Sequence of chain 1.C:
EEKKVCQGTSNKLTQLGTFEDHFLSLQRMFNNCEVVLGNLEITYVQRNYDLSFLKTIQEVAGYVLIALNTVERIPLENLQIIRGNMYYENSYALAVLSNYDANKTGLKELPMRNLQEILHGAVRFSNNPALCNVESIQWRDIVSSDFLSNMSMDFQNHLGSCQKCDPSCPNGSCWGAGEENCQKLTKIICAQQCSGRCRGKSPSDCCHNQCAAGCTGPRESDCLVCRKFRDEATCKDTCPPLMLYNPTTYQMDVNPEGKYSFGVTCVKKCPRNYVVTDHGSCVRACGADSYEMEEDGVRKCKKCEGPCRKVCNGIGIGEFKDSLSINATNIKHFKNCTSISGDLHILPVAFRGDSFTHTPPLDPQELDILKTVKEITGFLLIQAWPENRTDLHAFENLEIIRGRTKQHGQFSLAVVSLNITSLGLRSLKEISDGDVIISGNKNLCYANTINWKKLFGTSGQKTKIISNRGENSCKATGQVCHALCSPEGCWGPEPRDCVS

The protein below binds the small molecule below.
Small molecule (SMILES): CC(=O)N[C@H]1[C@H](O[C@H]2[C@H](O)[C@@H](NC(C)=O)CO[C@@H]2CO)O[C@H](CO)[C@@H](O[C@@H]2O[C@H](CO)[C@@H](O)[C@H](O[C@H]3O[C@H](CO)[C@@H](O)[C@H](O)[C@@H]3O)[C@@H]2O)[C@@H]1O

Binding-site contacts:
Ligand atom N2 contacts residue ASN328 of chain 1.C at 2.8 Å (h-bond).
Ligand atom O5 contacts residue THR330 of chain 1.C at 2.6 Å (h-bond).
Ligand atom O4 contacts residue THR358 of chain 1.C at 2.9 Å (h-bond).
Ligand atom C5 contacts residue THR330 of chain 1.C at 3.0 Å.
Ligand atom O5 contacts residue ASP323 of chain 1.C at 3.7 Å.
Ligand atom O6 contacts residue ASP323 of chain 1.C at 3.7 Å.
Ligand atom C2 contacts residue ASP323 of chain 1.C at 4.0 Å.
Ligand atom C1 contacts residue THR330 of chain 1.C at 3.3 Å.
Ligand atom O3 contacts residue SER324 of chain 1.C at 3.8 Å.
Ligand atom C7 contacts residue THR360 of chain 1.C at 3.4 Å.
Ligand atom O7 contacts residue ASN328 of chain 1.C at 2.8 Å (h-bond).
Ligand atom C1 contacts residue ASN331 of chain 1.C at 3.6 Å.
Ligand atom C7 contacts residue ASN328 of chain 1.C at 3.0 Å.
Ligand atom O7 contacts residue THR360 of chain 1.C at 2.2 Å (h-bond).
Ligand atom O3 contacts residue THR358 of chain 1.C at 3.7 Å.
Ligand atom C7 contacts residue THR358 of chain 1.C at 3.6 Å.
Ligand atom O2 contacts residue ASP323 of chain 1.C at 4.1 Å.
Ligand atom C1 contacts residue THR358 of chain 1.C at 3.7 Å.
Ligand atom C2 contacts residue THR358 of chain 1.C at 3.7 Å.
Ligand atom C6 contacts residue ASP323 of chain 1.C at 3.3 Å.
Ligand atom C1 contacts residue ASN328 of chain 1.C at 1.4 Å.
Ligand atom N2 contacts residue LEU325 of chain 1.C at 3.7 Å.
Ligand atom N2 contacts residue SER324 of chain 1.C at 3.9 Å.
Ligand atom C5 contacts residue ASN328 of chain 1.C at 3.7 Å.
Ligand atom C1 contacts residue THR360 of chain 1.C at 3.6 Å.
Ligand atom C8 contacts residue LEU325 of chain 1.C at 3.9 Å (hydrophobic).
Ligand atom O5 contacts residue ASN328 of chain 1.C at 2.5 Å (h-bond).
Ligand atom N2 contacts residue THR358 of chain 1.C at 4.1 Å.
Ligand atom C3 contacts residue ASN328 of chain 1.C at 3.8 Å.
Ligand atom C5 contacts residue ASP323 of chain 1.C at 3.8 Å.
Ligand atom O5 contacts residue ASN331 of chain 1.C at 3.1 Å (h-bond).
Ligand atom C6 contacts residue THR330 of chain 1.C at 3.2 Å.
Ligand atom C2 contacts residue ASN328 of chain 1.C at 2.5 Å.
Ligand atom C2 contacts residue SER324 of chain 1.C at 3.8 Å.
Ligand atom C4 contacts residue THR358 of chain 1.C at 3.6 Å.
Ligand atom C3 contacts residue THR358 of chain 1.C at 3.3 Å.
Ligand atom C6 contacts residue ASP323 of chain 1.C at 3.3 Å.
Ligand atom O5 contacts residue THR358 of chain 1.C at 3.9 Å.
Ligand atom O3 contacts residue ASP323 of chain 1.C at 3.8 Å.
Ligand atom O7 contacts residue THR358 of chain 1.C at 3.0 Å.